Sequence of chain 1.A:
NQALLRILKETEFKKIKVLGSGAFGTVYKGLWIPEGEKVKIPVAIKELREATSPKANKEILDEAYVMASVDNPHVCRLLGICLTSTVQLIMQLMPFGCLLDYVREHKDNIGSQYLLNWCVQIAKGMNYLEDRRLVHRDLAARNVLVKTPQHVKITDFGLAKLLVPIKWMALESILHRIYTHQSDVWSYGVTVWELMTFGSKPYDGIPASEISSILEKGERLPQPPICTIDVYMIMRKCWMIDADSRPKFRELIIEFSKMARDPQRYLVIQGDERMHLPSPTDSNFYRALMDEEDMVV

This protein binds this small molecule.
Small molecule (SMILES): Nc1ncnc2c1ncn2[C@@H]1O[C@H](CO[P](=O)(O)O[P](=O)(O)NP(=O)(O)O)[C@@H](O)[C@H]1O

Binding-site contacts:
Ligand atom O2A contacts residue LYS54 of chain 1.A at 3.2 Å (salt-bridge).
Ligand atom C5' contacts residue SER29 of chain 1.A at 3.6 Å.
Ligand atom O1A contacts residue GLY33 of chain 1.A at 3.8 Å.
Ligand atom PA contacts residue MG1 of chain 1.M at 3.5 Å.
Ligand atom O2A contacts residue ASP164 of chain 1.A at 3.8 Å.
Ligand atom O2B contacts residue ARG150 of chain 1.A at 3.6 Å.
Ligand atom O1B contacts residue SER29 of chain 1.A at 3.6 Å (h-bond).
Ligand atom O5' contacts residue 7XO1 of chain 1.K at 3.6 Å.
Ligand atom O2G contacts residue ALA31 of chain 1.A at 3.0 Å (h-bond).
Ligand atom O3G contacts residue ASP146 of chain 1.A at 3.6 Å.
Ligand atom PA contacts residue LYS54 of chain 1.A at 3.5 Å.
Ligand atom O2G contacts residue GLY30 of chain 1.A at 3.6 Å.
Ligand atom O1A contacts residue LYS54 of chain 1.A at 3.0 Å (salt-bridge).
Ligand atom O1A contacts residue GLY30 of chain 1.A at 3.4 Å (h-bond).
Ligand atom C5' contacts residue 7XO1 of chain 1.K at 2.7 Å.
Ligand atom C5' contacts residue VAL35 of chain 1.A at 3.1 Å (hydrophobic).
Ligand atom O3G contacts residue LYS54 of chain 1.A at 3.9 Å.
Ligand atom O1G contacts residue ASP146 of chain 1.A at 2.5 Å (salt-bridge).
Ligand atom O1G contacts residue ARG150 of chain 1.A at 2.8 Å (salt-bridge).
Ligand atom O2G contacts residue PHE32 of chain 1.A at 3.9 Å.
Ligand atom O3G contacts residue ASP164 of chain 1.A at 2.4 Å (salt-bridge).
Ligand atom O1A contacts residue SER29 of chain 1.A at 3.6 Å.
Ligand atom O3A contacts residue SER29 of chain 1.A at 3.4 Å (h-bond).
Ligand atom PG contacts residue ARG150 of chain 1.A at 3.7 Å.
Ligand atom PB contacts residue MG1 of chain 1.M at 3.8 Å.
Ligand atom O2B contacts residue ASN151 of chain 1.A at 2.7 Å (h-bond).
Ligand atom O2A contacts residue 7XO1 of chain 1.K at 3.6 Å (h-bond).
Ligand atom O1G contacts residue ASN151 of chain 1.A at 3.2 Å (h-bond).
Ligand atom C5' contacts residue GLY28 of chain 1.A at 3.6 Å.
Ligand atom O2A contacts residue MG1 of chain 1.M at 2.3 Å.
Ligand atom N3B contacts residue ARG150 of chain 1.A at 3.1 Å.
Ligand atom O5' contacts residue SER29 of chain 1.A at 3.6 Å (h-bond).
Ligand atom O1B contacts residue ARG150 of chain 1.A at 3.5 Å.
Ligand atom O2B contacts residue MG1 of chain 1.M at 2.5 Å.
Ligand atom PG contacts residue ASP146 of chain 1.A at 3.5 Å.
Ligand atom PG contacts residue ASP164 of chain 1.A at 3.8 Å.
Ligand atom PB contacts residue ARG150 of chain 1.A at 3.7 Å.
Ligand atom O1A contacts residue VAL35 of chain 1.A at 3.4 Å.
Ligand atom O3A contacts residue GLY30 of chain 1.A at 3.2 Å.
Ligand atom O3G contacts residue ASN151 of chain 1.A at 3.2 Å (h-bond).